This protein binds this small molecule.
Small molecule (SMILES): COc1ccc(-n2nc(C(N)=O)c3c2C(=O)N(c2ccc(N4CCCCC4=O)cc2)CC3)cc1

Sequence of chain 1.A:
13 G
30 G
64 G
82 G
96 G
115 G

Binding-site contacts:
Ligand atom O3 contacts residue GLY13 of chain 1.A at 3.8 Å.
Ligand atom C4 contacts residue DAL119 of chain 1.A at 3.7 Å.
Ligand atom C22 contacts residue GLY115 of chain 1.A at 3.8 Å.
Ligand atom C18 contacts residue DTH112 of chain 1.A at 3.7 Å.
Ligand atom O4 contacts residue DIL122 of chain 1.A at 3.6 Å.
Ligand atom O2 contacts residue DTH112 of chain 1.A at 3.8 Å.
Ligand atom C15 contacts residue MED72 of chain 1.A at 3.7 Å.
Ligand atom C21 contacts residue DLE108 of chain 1.A at 3.8 Å.
Ligand atom C21 contacts residue DTH112 of chain 1.A at 3.8 Å.
Ligand atom C20 contacts residue DTY46 of chain 1.A at 3.8 Å.
Ligand atom C6 contacts residue DIL122 of chain 1.A at 3.9 Å.
Ligand atom C13 contacts residue DAL119 of chain 1.A at 3.5 Å.
Ligand atom C19 contacts residue DTH112 of chain 1.A at 3.9 Å.
Ligand atom N1 contacts residue DAL119 of chain 1.A at 3.4 Å.
Ligand atom C22 contacts residue DGL116 of chain 1.A at 3.8 Å.
Ligand atom O3 contacts residue DHI49 of chain 1.A at 2.5 Å (h-bond).
Ligand atom C25 contacts residue DPN79 of chain 1.A at 3.8 Å.
Ligand atom C3 contacts residue DTY6 of chain 1.A at 3.5 Å.
Ligand atom N6 contacts residue DAL119 of chain 1.A at 3.6 Å.
Ligand atom C25 contacts residue GLY82 of chain 1.A at 3.9 Å.
Ligand atom C8 contacts residue DHI49 of chain 1.A at 3.6 Å.
Ligand atom O1 contacts residue DAL10 of chain 1.A at 3.8 Å.
Ligand atom C12 contacts residue DAL119 of chain 1.A at 3.9 Å.
Ligand atom C25 contacts residue DLE108 of chain 1.A at 3.7 Å.
Ligand atom C5 contacts residue DAL119 of chain 1.A at 3.3 Å.
Ligand atom C8 contacts residue GLY13 of chain 1.A at 3.8 Å.
Ligand atom C21 contacts residue DTY46 of chain 1.A at 3.7 Å.
Ligand atom N3 contacts residue DGN14 of chain 1.A at 2.8 Å (h-bond).
Ligand atom N6 contacts residue DTY6 of chain 1.A at 3.9 Å.
Ligand atom C23 contacts residue DVA111 of chain 1.A at 3.8 Å.
Ligand atom C24 contacts residue DGL116 of chain 1.A at 3.5 Å.
Ligand atom C1 contacts residue DIL122 of chain 1.A at 3.9 Å.
Ligand atom O1 contacts residue DTY6 of chain 1.A at 3.0 Å (h-bond).
Ligand atom C2 contacts residue DTY6 of chain 1.A at 3.7 Å.
Ligand atom C15 contacts residue DIL56 of chain 1.A at 3.7 Å.
Ligand atom O2 contacts residue GLY115 of chain 1.A at 3.6 Å.
Ligand atom O3 contacts residue DPN75 of chain 1.A at 3.6 Å.
Ligand atom C15 contacts residue DLE53 of chain 1.A at 3.6 Å.
Ligand atom N6 contacts residue DAL10 of chain 1.A at 3.7 Å.
Ligand atom O4 contacts residue DLE53 of chain 1.A at 3.4 Å.